Sequence of chain 35.A:
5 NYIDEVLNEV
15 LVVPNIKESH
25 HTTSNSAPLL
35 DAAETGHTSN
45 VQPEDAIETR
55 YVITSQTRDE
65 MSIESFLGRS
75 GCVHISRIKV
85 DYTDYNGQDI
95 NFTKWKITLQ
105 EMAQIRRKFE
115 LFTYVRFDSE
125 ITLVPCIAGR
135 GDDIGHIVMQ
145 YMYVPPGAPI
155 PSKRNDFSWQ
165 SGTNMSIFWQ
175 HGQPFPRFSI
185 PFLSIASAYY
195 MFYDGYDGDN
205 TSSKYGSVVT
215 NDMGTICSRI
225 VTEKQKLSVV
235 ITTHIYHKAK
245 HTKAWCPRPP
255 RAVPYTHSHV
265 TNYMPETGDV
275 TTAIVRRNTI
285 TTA

Binding-site contacts:
Ligand atom C13 contacts residue ILE101 of chain 35.A at 3.4 Å (hydrophobic).
Ligand atom C14 contacts residue LEU187 of chain 35.A at 4.3 Å (hydrophobic).
Ligand atom C17 contacts residue ILE220 of chain 35.A at 3.9 Å (hydrophobic).
Ligand atom O2 contacts residue MET195 of chain 35.A at 4.4 Å.
Ligand atom C18 contacts residue PHE182 of chain 35.A at 4.0 Å (hydrophobic).
Ligand atom C17 contacts residue TYR147 of chain 35.A at 4.0 Å (hydrophobic).
Ligand atom O2 contacts residue TYR193 of chain 35.A at 3.4 Å.
Ligand atom C1 contacts residue MET195 of chain 35.A at 4.3 Å (hydrophobic).
Ligand atom C8 contacts residue LEU103 of chain 35.A at 3.1 Å (hydrophobic).
Ligand atom C21 contacts residue ILE220 of chain 35.A at 3.5 Å (hydrophobic).
Ligand atom N4 contacts residue TYR193 of chain 35.A at 3.5 Å.
Ligand atom C18 contacts residue ILE220 of chain 35.A at 4.3 Å (hydrophobic).
Ligand atom C21 contacts residue ILE101 of chain 35.A at 4.0 Å (hydrophobic).
Ligand atom C6 contacts residue THR102 of chain 35.A at 4.3 Å.
Ligand atom C3 contacts residue PHE121 of chain 35.A at 4.4 Å (hydrophobic).
Ligand atom C21 contacts residue TYR147 of chain 35.A at 2.7 Å (hydrophobic).
Ligand atom C10 contacts residue SER123 of chain 35.A at 4.2 Å.
Ligand atom C17 contacts residue ILE101 of chain 35.A at 3.8 Å (hydrophobic).
Ligand atom C10 contacts residue HIS241 of chain 35.A at 3.6 Å.
Ligand atom C8 contacts residue PHE121 of chain 35.A at 4.3 Å (hydrophobic).
Ligand atom C16 contacts residue TYR147 of chain 35.A at 4.3 Å (hydrophobic).
Ligand atom C19 contacts residue ILE125 of chain 35.A at 3.2 Å (hydrophobic).
Ligand atom C1 contacts residue ASN215 of chain 35.A at 3.6 Å.
Ligand atom C16 contacts residue ILE101 of chain 35.A at 3.5 Å (hydrophobic).
Ligand atom C18 contacts residue ILE125 of chain 35.A at 4.2 Å (hydrophobic).
Ligand atom C1 contacts residue TYR193 of chain 35.A at 3.8 Å (hydrophobic).
Ligand atom C3 contacts residue TYR193 of chain 35.A at 3.8 Å (hydrophobic).
Ligand atom C3 contacts residue LEU103 of chain 35.A at 4.2 Å (hydrophobic).
Ligand atom C14 contacts residue MET217 of chain 35.A at 3.9 Å (hydrophobic).
Ligand atom C14 contacts residue ILE101 of chain 35.A at 4.1 Å (hydrophobic).
Ligand atom C7 contacts residue THR102 of chain 35.A at 4.2 Å.
Ligand atom N4 contacts residue MET217 of chain 35.A at 3.3 Å.
Ligand atom N5 contacts residue MET217 of chain 35.A at 3.3 Å (h-bond).
Ligand atom C13 contacts residue THR102 of chain 35.A at 4.3 Å.
Ligand atom C1 contacts residue TYR194 of chain 35.A at 4.2 Å (hydrophobic).
Ligand atom C7 contacts residue LEU103 of chain 35.A at 3.2 Å (hydrophobic).
Ligand atom C11 contacts residue HIS241 of chain 35.A at 3.7 Å.
Ligand atom N5 contacts residue TYR193 of chain 35.A at 4.0 Å.
Ligand atom C15 contacts residue ILE101 of chain 35.A at 4.1 Å (hydrophobic).
Ligand atom C20 contacts residue ILE125 of chain 35.A at 3.4 Å (hydrophobic).

This small molecule binds to this protein.
Small molecule (SMILES): COc1ccc(N2CCN(c3cccc(C)c3)CC2)nn1